Sequence of chain 1.A:
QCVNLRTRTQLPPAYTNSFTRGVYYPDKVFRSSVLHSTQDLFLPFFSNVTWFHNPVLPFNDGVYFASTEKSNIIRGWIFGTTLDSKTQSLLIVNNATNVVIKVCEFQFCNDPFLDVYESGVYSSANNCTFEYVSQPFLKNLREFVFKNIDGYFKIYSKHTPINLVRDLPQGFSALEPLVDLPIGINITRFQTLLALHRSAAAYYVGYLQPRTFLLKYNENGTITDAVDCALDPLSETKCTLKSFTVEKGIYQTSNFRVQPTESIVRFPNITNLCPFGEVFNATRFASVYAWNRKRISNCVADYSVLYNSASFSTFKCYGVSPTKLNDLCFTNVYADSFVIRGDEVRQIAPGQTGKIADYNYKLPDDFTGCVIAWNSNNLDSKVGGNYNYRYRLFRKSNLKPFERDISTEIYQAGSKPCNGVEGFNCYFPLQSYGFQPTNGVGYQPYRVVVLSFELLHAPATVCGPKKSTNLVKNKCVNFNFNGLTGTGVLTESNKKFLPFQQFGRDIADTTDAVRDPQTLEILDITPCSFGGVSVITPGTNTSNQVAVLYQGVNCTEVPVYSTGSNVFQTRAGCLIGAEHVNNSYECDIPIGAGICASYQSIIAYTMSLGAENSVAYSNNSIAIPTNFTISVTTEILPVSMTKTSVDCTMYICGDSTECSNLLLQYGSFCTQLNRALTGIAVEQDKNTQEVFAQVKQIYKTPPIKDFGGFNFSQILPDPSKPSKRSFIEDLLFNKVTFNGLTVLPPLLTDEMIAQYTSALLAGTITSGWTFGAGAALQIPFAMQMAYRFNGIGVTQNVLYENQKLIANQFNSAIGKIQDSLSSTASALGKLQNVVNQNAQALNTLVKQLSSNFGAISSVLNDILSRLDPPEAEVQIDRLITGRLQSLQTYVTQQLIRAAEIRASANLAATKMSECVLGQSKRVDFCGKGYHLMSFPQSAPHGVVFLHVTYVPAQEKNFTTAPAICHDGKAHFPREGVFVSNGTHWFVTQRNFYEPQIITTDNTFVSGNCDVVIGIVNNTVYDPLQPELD

A small-molecule ligand and the protein it binds are described below.
Small molecule (SMILES): CC(=O)N[C@H]1[C@H](O[C@H]2[C@H](O)[C@@H](NC(C)=O)CO[C@@H]2CO)O[C@H](CO)[C@@H](O)[C@@H]1O

Binding-site contacts:
Ligand atom C1 contacts residue ASN163 of chain 1.A at 1.4 Å.
Ligand atom C3 contacts residue ASN163 of chain 1.A at 3.8 Å.
Ligand atom O7 contacts residue ASN162 of chain 1.A at 2.8 Å (h-bond).
Ligand atom N2 contacts residue ASN162 of chain 1.A at 3.0 Å (h-bond).
Ligand atom C8 contacts residue ASN163 of chain 1.A at 3.5 Å.
Ligand atom C8 contacts residue GLU132 of chain 1.A at 3.8 Å.
Ligand atom C7 contacts residue ASN162 of chain 1.A at 3.2 Å.
Ligand atom C8 contacts residue SER112 of chain 1.A at 3.5 Å.
Ligand atom O7 contacts residue ASN163 of chain 1.A at 4.3 Å.
Ligand atom C2 contacts residue ASN162 of chain 1.A at 4.2 Å.
Ligand atom C4 contacts residue ASN163 of chain 1.A at 4.2 Å.
Ligand atom O7 contacts residue SER112 of chain 1.A at 3.8 Å.
Ligand atom C7 contacts residue SER112 of chain 1.A at 4.3 Å.
Ligand atom O5 contacts residue ASN163 of chain 1.A at 2.4 Å (h-bond).
Ligand atom C1 contacts residue ASN162 of chain 1.A at 4.3 Å.
Ligand atom C2 contacts residue ASN163 of chain 1.A at 2.5 Å.
Ligand atom C7 contacts residue ASN163 of chain 1.A at 3.4 Å.
Ligand atom C5 contacts residue ASN163 of chain 1.A at 3.7 Å.
Ligand atom N2 contacts residue ASN163 of chain 1.A at 2.9 Å (h-bond).